Binding-site contacts:
Ligand atom O3 contacts residue LEU197 of chain 1.B at 3.1 Å.
Ligand atom O3 contacts residue THR198 of chain 1.B at 2.9 Å (h-bond).
Ligand atom C32 contacts residue VAL134 of chain 1.B at 3.8 Å (hydrophobic).
Ligand atom O15 contacts residue GLN92 of chain 1.B at 3.5 Å (h-bond).
Ligand atom S1 contacts residue ZN1 of chain 1.I at 3.1 Å.
Ligand atom C24 contacts residue LEU197 of chain 1.B at 3.8 Å (hydrophobic).
Ligand atom O2 contacts residue HIS94 of chain 1.B at 3.2 Å.
Ligand atom O15 contacts residue ASN67 of chain 1.B at 3.2 Å (h-bond).
Ligand atom C7 contacts residue THR199 of chain 1.B at 3.7 Å.
Ligand atom N19 contacts residue GLN92 of chain 1.B at 3.7 Å.
Ligand atom N4 contacts residue HIS96 of chain 1.B at 3.4 Å (h-bond).
Ligand atom C5 contacts residue THR199 of chain 1.B at 3.6 Å.
Ligand atom F11 contacts residue HIS94 of chain 1.B at 3.3 Å.
Ligand atom O16 contacts residue ASN62 of chain 1.B at 2.8 Å (h-bond).
Ligand atom N4 contacts residue THR198 of chain 1.B at 2.8 Å (h-bond).
Ligand atom F11 contacts residue ZN1 of chain 1.I at 2.8 Å.
Ligand atom N4 contacts residue HIS119 of chain 1.B at 3.3 Å (h-bond).
Ligand atom C10 contacts residue HIS94 of chain 1.B at 3.7 Å.
Ligand atom C6 contacts residue THR199 of chain 1.B at 3.4 Å.
Ligand atom S14 contacts residue ASN67 of chain 1.B at 3.6 Å (h-bond).
Ligand atom O2 contacts residue ZN1 of chain 1.I at 3.2 Å.
Ligand atom O2 contacts residue VAL121 of chain 1.B at 3.8 Å.
Ligand atom S1 contacts residue HIS94 of chain 1.B at 3.8 Å.
Ligand atom C34 contacts residue ILE91 of chain 1.B at 3.7 Å (hydrophobic).
Ligand atom C7 contacts residue HIS94 of chain 1.B at 3.7 Å.
Ligand atom C25 contacts residue PRO201 of chain 1.B at 3.6 Å (hydrophobic).
Ligand atom C5 contacts residue HIS94 of chain 1.B at 3.4 Å.
Ligand atom N4 contacts residue HIS94 of chain 1.B at 3.3 Å (h-bond).
Ligand atom F11 contacts residue THR199 of chain 1.B at 3.2 Å.
Ligand atom C33 contacts residue PHE130 of chain 1.B at 3.7 Å (hydrophobic).
Ligand atom C6 contacts residue HIS94 of chain 1.B at 3.2 Å.
Ligand atom S14 contacts residue ASN62 of chain 1.B at 3.6 Å (h-bond).
Ligand atom F13 contacts residue LEU197 of chain 1.B at 3.6 Å.
Ligand atom C6 contacts residue ZN1 of chain 1.I at 3.4 Å.
Ligand atom N4 contacts residue ZN1 of chain 1.I at 1.9 Å.
Ligand atom C17 contacts residue ASN62 of chain 1.B at 3.4 Å.
Ligand atom C5 contacts residue ZN1 of chain 1.I at 3.6 Å.
Ligand atom F11 contacts residue HIS96 of chain 1.B at 2.9 Å.
Ligand atom O16 contacts residue ASN67 of chain 1.B at 2.3 Å (h-bond).
Ligand atom F11 contacts residue THR198 of chain 1.B at 3.6 Å.

The protein below binds the small molecule below.
Small molecule (SMILES): NS(=O)(=O)c1c(F)c(F)c(S(=O)(=O)CCO)c(N[C@H](c2ccccc2)[C@@H](O)c2ccccc2)c1F

Sequence of chain 1.B:
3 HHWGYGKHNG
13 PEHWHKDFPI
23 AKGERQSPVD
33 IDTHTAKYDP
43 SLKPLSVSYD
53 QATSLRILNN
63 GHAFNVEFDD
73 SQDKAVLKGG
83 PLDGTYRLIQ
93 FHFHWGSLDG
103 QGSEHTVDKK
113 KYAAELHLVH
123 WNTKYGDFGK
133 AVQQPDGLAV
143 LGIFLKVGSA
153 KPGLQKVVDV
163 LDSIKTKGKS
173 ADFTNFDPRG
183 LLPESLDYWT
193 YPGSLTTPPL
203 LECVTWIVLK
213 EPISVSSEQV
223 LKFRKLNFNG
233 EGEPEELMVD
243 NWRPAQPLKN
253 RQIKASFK